Binding-site contacts:
Ligand atom C7 contacts residue ASN749 of chain 1.D at 4.5 Å.
Ligand atom C7 contacts residue ASN751 of chain 1.D at 3.2 Å.
Ligand atom C6 contacts residue NAG2 of chain 1.G at 3.6 Å.
Ligand atom C8 contacts residue ASN751 of chain 1.D at 4.3 Å.
Ligand atom C1 contacts residue ASN751 of chain 1.D at 1.4 Å.
Ligand atom O5 contacts residue ASN751 of chain 1.D at 2.4 Å (h-bond).
Ligand atom C5 contacts residue ASN751 of chain 1.D at 3.7 Å.
Ligand atom O4 contacts residue NAG2 of chain 1.G at 4.0 Å.
Ligand atom C5 contacts residue NAG1 of chain 1.G at 4.5 Å.
Ligand atom N2 contacts residue ASN751 of chain 1.D at 2.8 Å (h-bond).
Ligand atom O7 contacts residue ASN749 of chain 1.D at 3.7 Å.
Ligand atom O5 contacts residue LEU729 of chain 1.D at 4.0 Å.
Ligand atom C3 contacts residue ASN751 of chain 1.D at 3.7 Å.
Ligand atom C6 contacts residue ARG543 of chain 1.D at 4.2 Å.
Ligand atom O7 contacts residue ASN751 of chain 1.D at 3.3 Å (h-bond).
Ligand atom O6 contacts residue NAG2 of chain 1.G at 3.1 Å (h-bond).
Ligand atom O4 contacts residue NAG1 of chain 1.G at 4.4 Å.
Ligand atom C4 contacts residue ASN751 of chain 1.D at 4.2 Å.
Ligand atom C2 contacts residue ASN751 of chain 1.D at 2.4 Å.

The protein below binds the small molecule below.
Small molecule (SMILES): CC(=O)N[C@@H]1[C@@H](O)[C@H](O)[C@@H](CO)O[C@H]1O

Sequence of chain 1.D:
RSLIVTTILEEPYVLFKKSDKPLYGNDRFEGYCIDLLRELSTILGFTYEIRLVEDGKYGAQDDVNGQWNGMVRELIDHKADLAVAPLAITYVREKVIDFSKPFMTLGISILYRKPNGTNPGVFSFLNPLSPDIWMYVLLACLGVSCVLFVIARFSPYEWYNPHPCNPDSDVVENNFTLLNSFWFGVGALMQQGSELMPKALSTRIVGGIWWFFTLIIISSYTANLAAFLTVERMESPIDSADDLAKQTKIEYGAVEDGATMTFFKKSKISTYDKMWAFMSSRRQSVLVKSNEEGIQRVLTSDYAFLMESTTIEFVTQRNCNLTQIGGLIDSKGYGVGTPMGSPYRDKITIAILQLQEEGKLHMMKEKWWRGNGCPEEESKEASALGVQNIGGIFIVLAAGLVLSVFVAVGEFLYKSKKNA